Sequence of chain 8.A:
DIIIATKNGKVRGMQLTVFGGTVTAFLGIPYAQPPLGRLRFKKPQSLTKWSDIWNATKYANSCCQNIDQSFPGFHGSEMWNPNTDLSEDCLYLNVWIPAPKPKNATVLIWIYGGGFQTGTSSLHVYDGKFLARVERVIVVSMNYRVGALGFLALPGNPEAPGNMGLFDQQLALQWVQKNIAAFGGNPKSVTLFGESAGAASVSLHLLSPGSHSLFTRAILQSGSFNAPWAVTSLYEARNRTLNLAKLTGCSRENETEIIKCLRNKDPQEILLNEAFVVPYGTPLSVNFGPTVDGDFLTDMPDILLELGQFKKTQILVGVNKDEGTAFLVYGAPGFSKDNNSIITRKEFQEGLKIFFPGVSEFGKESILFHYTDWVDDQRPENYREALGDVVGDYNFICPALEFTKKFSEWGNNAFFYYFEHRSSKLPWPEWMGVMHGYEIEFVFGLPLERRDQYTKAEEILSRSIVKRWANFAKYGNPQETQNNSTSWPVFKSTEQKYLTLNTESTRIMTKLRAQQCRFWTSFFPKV

The small molecule below binds the protein below.
Small molecule (SMILES): CC(=O)N[C@@H]1[C@@H](O)[C@H](O)[C@@H](CO)O[C@H]1O

Binding-site contacts:
Ligand atom N2 contacts residue ASN485 of chain 8.A at 2.7 Å (h-bond).
Ligand atom C8 contacts residue GLU482 of chain 8.A at 3.8 Å.
Ligand atom O3 contacts residue ILE462 of chain 8.A at 4.0 Å.
Ligand atom C3 contacts residue ASN485 of chain 8.A at 3.6 Å.
Ligand atom C8 contacts residue ARG465 of chain 8.A at 4.0 Å.
Ligand atom C7 contacts residue GLU482 of chain 8.A at 4.1 Å.
Ligand atom C8 contacts residue ASN485 of chain 8.A at 4.4 Å.
Ligand atom O7 contacts residue SER466 of chain 8.A at 4.3 Å.
Ligand atom O7 contacts residue ASN485 of chain 8.A at 3.2 Å (h-bond).
Ligand atom C1 contacts residue ASN485 of chain 8.A at 1.4 Å.
Ligand atom C7 contacts residue ARG465 of chain 8.A at 3.9 Å.
Ligand atom C2 contacts residue ASN485 of chain 8.A at 2.2 Å.
Ligand atom O3 contacts residue ARG465 of chain 8.A at 3.6 Å.
Ligand atom O7 contacts residue GLU482 of chain 8.A at 4.2 Å.
Ligand atom C8 contacts residue LYS469 of chain 8.A at 3.7 Å.
Ligand atom C5 contacts residue ASN485 of chain 8.A at 3.6 Å.
Ligand atom C4 contacts residue ASN485 of chain 8.A at 4.2 Å.
Ligand atom O7 contacts residue ARG465 of chain 8.A at 3.6 Å.
Ligand atom C7 contacts residue ASN485 of chain 8.A at 3.2 Å.
Ligand atom O5 contacts residue ASN485 of chain 8.A at 2.3 Å (h-bond).
Ligand atom O3 contacts residue ASN485 of chain 8.A at 4.4 Å.
Ligand atom N2 contacts residue ARG465 of chain 8.A at 4.4 Å.
Ligand atom C3 contacts residue ARG465 of chain 8.A at 4.3 Å.